Binding-site contacts:
Ligand atom CBN contacts residue TYR311 of chain 1.C at 4.0 Å (hydrophobic).
Ligand atom OAL contacts residue TRP307 of chain 1.C at 2.8 Å (h-bond).
Ligand atom CBH contacts residue ASN250 of chain 1.C at 3.8 Å.
Ligand atom CAZ contacts residue ASN297 of chain 1.C at 3.7 Å.
Ligand atom CBB contacts residue LEU300 of chain 1.C at 3.6 Å (hydrophobic).
Ligand atom CCD contacts residue TYR311 of chain 1.C at 3.7 Å (hydrophobic).
Ligand atom OBX contacts residue TRP307 of chain 1.C at 3.3 Å (h-bond).
Ligand atom CAB contacts residue LEU253 of chain 1.C at 4.0 Å (hydrophobic).
Ligand atom C2 contacts residue TYR249 of chain 1.C at 4.0 Å (hydrophobic).
Ligand atom CCF contacts residue TRP307 of chain 1.C at 4.0 Å (hydrophobic).
Ligand atom O3 contacts residue TYR249 of chain 1.C at 4.0 Å.
Ligand atom CBC contacts residue PHE73 of chain 1.C at 4.0 Å (hydrophobic).
Ligand atom O2 contacts residue ARG245 of chain 1.C at 3.7 Å.
Ligand atom CBP contacts residue TRP307 of chain 1.C at 3.7 Å (hydrophobic).
Ligand atom OAR contacts residue TYR311 of chain 1.C at 2.6 Å (h-bond).
Ligand atom O3 contacts residue ARG245 of chain 1.C at 3.3 Å (salt-bridge).
Ligand atom CCO contacts residue TYR311 of chain 1.C at 3.7 Å (hydrophobic).
Ligand atom CAX contacts residue ALA296 of chain 1.C at 3.9 Å (hydrophobic).
Ligand atom CBQ contacts residue LMN1 of chain 1.J at 3.8 Å.
Ligand atom CBD contacts residue LMN1 of chain 1.J at 4.0 Å.
Ligand atom OAL contacts residue TYR311 of chain 1.C at 3.6 Å.
Ligand atom CBJ contacts residue ILE304 of chain 1.C at 4.0 Å (hydrophobic).
Ligand atom CBF contacts residue LMN1 of chain 1.J at 3.9 Å.
Ligand atom OAU contacts residue ARG245 of chain 1.C at 3.7 Å.
Ligand atom CBD contacts residue TYR249 of chain 1.C at 4.0 Å (hydrophobic).
Ligand atom CAW contacts residue ILE135 of chain 1.C at 3.6 Å (hydrophobic).
Ligand atom CBG contacts residue PHE73 of chain 1.C at 4.0 Å (hydrophobic).
Ligand atom CAY contacts residue LEU303 of chain 1.C at 3.9 Å (hydrophobic).
Ligand atom CAZ contacts residue LEU253 of chain 1.C at 4.0 Å (hydrophobic).
Ligand atom CBF contacts residue ILE304 of chain 1.C at 3.5 Å (hydrophobic).
Ligand atom CBE contacts residue LMN1 of chain 1.J at 3.6 Å.
Ligand atom O2 contacts residue GLY246 of chain 1.C at 4.0 Å.
Ligand atom CBL contacts residue ILE304 of chain 1.C at 4.0 Å (hydrophobic).
Ligand atom CBH contacts residue TYR249 of chain 1.C at 3.5 Å (hydrophobic).
Ligand atom CAX contacts residue LEU300 of chain 1.C at 3.8 Å (hydrophobic).
Ligand atom CBK contacts residue PHE142 of chain 1.C at 3.8 Å (hydrophobic).
Ligand atom CBT contacts residue TRP307 of chain 1.C at 3.7 Å (hydrophobic).
Ligand atom CAB contacts residue ALA296 of chain 1.C at 3.8 Å (hydrophobic).
Ligand atom CBP contacts residue TYR311 of chain 1.C at 3.7 Å (hydrophobic).
Ligand atom CBB contacts residue ASN297 of chain 1.C at 4.0 Å.

A protein and the small-molecule ligand that binds it are described below.
Small molecule (SMILES): CCCCCCCCCCC(CCCCCCCCCC)(CO[C@H]1O[C@@H](CO)[C@H](O[C@@H]2O[C@@H](CO)[C@H](O)[C@@H](O)[C@@H]2O)[C@@H](O)[C@@H]1O)CO[C@H]1O[C@@H](CO)[C@H](O[C@@H]2O[C@@H](CO)[C@H](O)[C@@H](O)[C@@H]2O)[C@@H](O)[C@H]1O

Sequence of chain 1.C:
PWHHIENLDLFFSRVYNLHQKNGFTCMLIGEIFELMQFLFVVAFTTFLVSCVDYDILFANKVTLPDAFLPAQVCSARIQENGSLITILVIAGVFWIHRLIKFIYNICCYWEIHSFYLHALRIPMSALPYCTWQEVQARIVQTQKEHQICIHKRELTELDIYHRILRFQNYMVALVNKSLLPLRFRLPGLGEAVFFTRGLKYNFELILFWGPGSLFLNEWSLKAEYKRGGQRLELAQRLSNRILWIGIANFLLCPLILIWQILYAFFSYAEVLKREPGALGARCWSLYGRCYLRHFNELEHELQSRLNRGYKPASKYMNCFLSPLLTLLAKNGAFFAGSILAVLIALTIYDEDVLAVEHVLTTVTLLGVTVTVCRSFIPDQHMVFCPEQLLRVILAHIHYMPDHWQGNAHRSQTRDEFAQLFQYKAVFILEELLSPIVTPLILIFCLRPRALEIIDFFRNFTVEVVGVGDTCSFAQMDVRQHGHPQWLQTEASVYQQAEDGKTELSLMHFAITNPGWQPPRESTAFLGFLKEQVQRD